Binding-site contacts:
Ligand atom O3' contacts residue ARG20 of chain 1.E at 3.0 Å (salt-bridge).
Ligand atom C4' contacts residue MG1 of chain 1.LE at 3.7 Å.
Ligand atom C2' contacts residue MG1 of chain 1.LE at 4.0 Å.
Ligand atom O4' contacts residue MG1 of chain 1.LE at 3.5 Å.
Ligand atom O2' contacts residue MG1 of chain 1.LE at 3.2 Å.
Ligand atom O2' contacts residue ARG20 of chain 1.E at 3.0 Å (salt-bridge).
Ligand atom C1' contacts residue MG1 of chain 1.LE at 3.7 Å.
Ligand atom C3' contacts residue ARG20 of chain 1.E at 3.4 Å.
Ligand atom C2' contacts residue ARG20 of chain 1.E at 3.7 Å.
Ligand atom C3' contacts residue MG1 of chain 1.LE at 4.5 Å.

This protein binds this small molecule.
Small molecule (SMILES): CO[C@@H]1[C@H](O[P](=O)(O)OC[C@H]2O[C@@H](n3cnc4c(N)ncnc43)[C@H](O)[C@@H]2O[P](=O)(O)OC[C@H]2O[C@@H](n3cnc4c(N)ncnc43)[C@H](O)[C@@H]2O[P](=O)(O)OC[C@H]2O[C@@H](n3ccc(=O)[nH]c3=O)[C@H](O)[C@@H]2O[P](=O)(O)OC[C@H]2O[C@@H](n3ccc(=O)[nH]c3=O)[C@H](O)[C@@H]2O)[C@@H](CO)O[C@H]1n1cnc2c(N)ncnc21

Sequence of chain 1.E:
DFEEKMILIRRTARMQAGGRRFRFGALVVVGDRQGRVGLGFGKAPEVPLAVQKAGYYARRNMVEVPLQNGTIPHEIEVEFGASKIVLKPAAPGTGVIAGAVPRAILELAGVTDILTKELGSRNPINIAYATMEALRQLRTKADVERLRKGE